A small-molecule ligand and the protein it binds are described below.
Small molecule (SMILES): CC(=O)Nc1ccc(NC(C)=O)cc1

Binding-site contacts:
Ligand atom OB contacts residue ALA7 of chain 1.C at 3.8 Å.
Ligand atom CC contacts residue ALA7 of chain 1.C at 4.1 Å (hydrophobic).
Ligand atom CE contacts residue ALA7 of chain 1.C at 3.6 Å (hydrophobic).
Ligand atom CB contacts residue ALA7 of chain 1.C at 4.3 Å (hydrophobic).
Ligand atom CC contacts residue CYS4 of chain 1.C at 4.2 Å (hydrophobic).
Ligand atom NA contacts residue ALA7 of chain 1.C at 4.1 Å.
Ligand atom CK contacts residue CYS4 of chain 1.C at 1.9 Å (hydrophobic).
Ligand atom CF contacts residue ALA7 of chain 1.C at 3.9 Å (hydrophobic).
Ligand atom CB contacts residue ALA8 of chain 1.C at 4.2 Å (hydrophobic).
Ligand atom CF contacts residue ALA8 of chain 1.C at 4.3 Å (hydrophobic).
Ligand atom CA contacts residue ALA7 of chain 1.C at 4.2 Å (hydrophobic).
Ligand atom CA contacts residue ALA8 of chain 1.C at 3.9 Å (hydrophobic).
Ligand atom OB contacts residue CYS11 of chain 1.C at 3.3 Å (h-bond).
Ligand atom CD contacts residue ALA7 of chain 1.C at 3.8 Å (hydrophobic).
Ligand atom NA contacts residue CYS11 of chain 1.C at 3.7 Å.
Ligand atom CB contacts residue CYS4 of chain 1.C at 4.0 Å (hydrophobic).
Ligand atom CG contacts residue ALA8 of chain 1.C at 4.3 Å (hydrophobic).
Ligand atom OB contacts residue ALA8 of chain 1.C at 3.5 Å.
Ligand atom OA contacts residue CYS4 of chain 1.C at 3.7 Å.
Ligand atom CG contacts residue ALA7 of chain 1.C at 3.8 Å (hydrophobic).
Ligand atom NB contacts residue CYS4 of chain 1.C at 3.3 Å.
Ligand atom CH contacts residue CYS11 of chain 1.C at 1.9 Å (hydrophobic).
Ligand atom CJ contacts residue CYS4 of chain 1.C at 2.9 Å (hydrophobic).
Ligand atom CG contacts residue CYS11 of chain 1.C at 2.8 Å (hydrophobic).
Ligand atom CH contacts residue ALA7 of chain 1.C at 4.4 Å (hydrophobic).

Sequence of chain 1.C:
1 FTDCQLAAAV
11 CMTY